Sequence of chain 1.A:
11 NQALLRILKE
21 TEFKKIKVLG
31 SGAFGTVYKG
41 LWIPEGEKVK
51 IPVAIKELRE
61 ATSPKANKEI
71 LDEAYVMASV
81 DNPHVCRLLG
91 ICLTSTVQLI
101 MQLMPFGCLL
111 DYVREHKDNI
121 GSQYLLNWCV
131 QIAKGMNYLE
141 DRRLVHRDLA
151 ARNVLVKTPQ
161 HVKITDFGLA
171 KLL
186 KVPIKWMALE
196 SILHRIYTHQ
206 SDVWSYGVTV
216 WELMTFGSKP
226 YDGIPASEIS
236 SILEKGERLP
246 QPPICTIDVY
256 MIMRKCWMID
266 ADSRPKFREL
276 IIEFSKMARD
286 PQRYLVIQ

A protein and the small-molecule ligand that binds it are described below.
Small molecule (SMILES): CCC(=O)Nc1cc(Nc2nccc(-c3cn(C)c4ccccc34)n2)c(OC)cc1N(C)CCN(C)C

Binding-site contacts:
Ligand atom N25 contacts residue LEU29 of chain 1.A at 3.0 Å (h-bond).
Ligand atom C37 contacts residue MET101 of chain 1.A at 3.6 Å (hydrophobic).
Ligand atom N02 contacts residue VAL37 of chain 1.A at 3.7 Å.
Ligand atom C37 contacts residue LEU155 of chain 1.A at 3.5 Å (hydrophobic).
Ligand atom N14 contacts residue LEU103 of chain 1.A at 3.6 Å.
Ligand atom O33 contacts residue LEU155 of chain 1.A at 3.5 Å.
Ligand atom C36 contacts residue MET101 of chain 1.A at 3.7 Å (hydrophobic).
Ligand atom C31 contacts residue CYS108 of chain 1.A at 2.8 Å (hydrophobic).
Ligand atom O33 contacts residue CYS108 of chain 1.A at 3.3 Å.
Ligand atom C30 contacts residue CYS108 of chain 1.A at 3.2 Å (hydrophobic).
Ligand atom C06 contacts residue GLY30 of chain 1.A at 3.5 Å.
Ligand atom C37 contacts residue ALA54 of chain 1.A at 3.7 Å (hydrophobic).
Ligand atom C32 contacts residue CYS108 of chain 1.A at 1.8 Å (hydrophobic).
Ligand atom C28 contacts residue GLY107 of chain 1.A at 3.4 Å.
Ligand atom C20 contacts residue GLY107 of chain 1.A at 3.7 Å.
Ligand atom C15 contacts residue LEU29 of chain 1.A at 3.6 Å (hydrophobic).
Ligand atom C09 contacts residue 9LL1 of chain 1.D at 3.2 Å.
Ligand atom N35 contacts residue MET104 of chain 1.A at 3.3 Å (h-bond).
Ligand atom C01 contacts residue ASP166 of chain 1.A at 3.0 Å.
Ligand atom C22 contacts residue ASP111 of chain 1.A at 3.4 Å.
Ligand atom C15 contacts residue GLY107 of chain 1.A at 3.5 Å.
Ligand atom C26 contacts residue LEU29 of chain 1.A at 3.5 Å (hydrophobic).
Ligand atom N29 contacts residue CYS108 of chain 1.A at 3.6 Å.
Ligand atom O17 contacts residue LEU29 of chain 1.A at 3.6 Å.
Ligand atom C05 contacts residue VAL37 of chain 1.A at 3.7 Å (hydrophobic).
Ligand atom N12 contacts residue LEU29 of chain 1.A at 3.7 Å.
Ligand atom C18 contacts residue PRO105 of chain 1.A at 3.2 Å (hydrophobic).
Ligand atom C16 contacts residue LEU29 of chain 1.A at 3.6 Å (hydrophobic).
Ligand atom C13 contacts residue LEU29 of chain 1.A at 3.6 Å (hydrophobic).
Ligand atom C16 contacts residue GLY107 of chain 1.A at 3.7 Å.
Ligand atom C36 contacts residue ALA54 of chain 1.A at 3.5 Å (hydrophobic).
Ligand atom C34 contacts residue GLY107 of chain 1.A at 3.3 Å.
Ligand atom C03 contacts residue VAL37 of chain 1.A at 3.5 Å (hydrophobic).
Ligand atom C04 contacts residue VAL37 of chain 1.A at 3.5 Å (hydrophobic).
Ligand atom N14 contacts residue MET104 of chain 1.A at 3.2 Å (h-bond).
Ligand atom C08 contacts residue VAL37 of chain 1.A at 3.6 Å (hydrophobic).
Ligand atom C07 contacts residue GLY30 of chain 1.A at 3.6 Å.
Ligand atom N14 contacts residue LEU29 of chain 1.A at 3.5 Å.
Ligand atom C36 contacts residue GLN102 of chain 1.A at 3.7 Å.
Ligand atom O17 contacts residue MET104 of chain 1.A at 3.5 Å (h-bond).